Sequence of chain 1.E:
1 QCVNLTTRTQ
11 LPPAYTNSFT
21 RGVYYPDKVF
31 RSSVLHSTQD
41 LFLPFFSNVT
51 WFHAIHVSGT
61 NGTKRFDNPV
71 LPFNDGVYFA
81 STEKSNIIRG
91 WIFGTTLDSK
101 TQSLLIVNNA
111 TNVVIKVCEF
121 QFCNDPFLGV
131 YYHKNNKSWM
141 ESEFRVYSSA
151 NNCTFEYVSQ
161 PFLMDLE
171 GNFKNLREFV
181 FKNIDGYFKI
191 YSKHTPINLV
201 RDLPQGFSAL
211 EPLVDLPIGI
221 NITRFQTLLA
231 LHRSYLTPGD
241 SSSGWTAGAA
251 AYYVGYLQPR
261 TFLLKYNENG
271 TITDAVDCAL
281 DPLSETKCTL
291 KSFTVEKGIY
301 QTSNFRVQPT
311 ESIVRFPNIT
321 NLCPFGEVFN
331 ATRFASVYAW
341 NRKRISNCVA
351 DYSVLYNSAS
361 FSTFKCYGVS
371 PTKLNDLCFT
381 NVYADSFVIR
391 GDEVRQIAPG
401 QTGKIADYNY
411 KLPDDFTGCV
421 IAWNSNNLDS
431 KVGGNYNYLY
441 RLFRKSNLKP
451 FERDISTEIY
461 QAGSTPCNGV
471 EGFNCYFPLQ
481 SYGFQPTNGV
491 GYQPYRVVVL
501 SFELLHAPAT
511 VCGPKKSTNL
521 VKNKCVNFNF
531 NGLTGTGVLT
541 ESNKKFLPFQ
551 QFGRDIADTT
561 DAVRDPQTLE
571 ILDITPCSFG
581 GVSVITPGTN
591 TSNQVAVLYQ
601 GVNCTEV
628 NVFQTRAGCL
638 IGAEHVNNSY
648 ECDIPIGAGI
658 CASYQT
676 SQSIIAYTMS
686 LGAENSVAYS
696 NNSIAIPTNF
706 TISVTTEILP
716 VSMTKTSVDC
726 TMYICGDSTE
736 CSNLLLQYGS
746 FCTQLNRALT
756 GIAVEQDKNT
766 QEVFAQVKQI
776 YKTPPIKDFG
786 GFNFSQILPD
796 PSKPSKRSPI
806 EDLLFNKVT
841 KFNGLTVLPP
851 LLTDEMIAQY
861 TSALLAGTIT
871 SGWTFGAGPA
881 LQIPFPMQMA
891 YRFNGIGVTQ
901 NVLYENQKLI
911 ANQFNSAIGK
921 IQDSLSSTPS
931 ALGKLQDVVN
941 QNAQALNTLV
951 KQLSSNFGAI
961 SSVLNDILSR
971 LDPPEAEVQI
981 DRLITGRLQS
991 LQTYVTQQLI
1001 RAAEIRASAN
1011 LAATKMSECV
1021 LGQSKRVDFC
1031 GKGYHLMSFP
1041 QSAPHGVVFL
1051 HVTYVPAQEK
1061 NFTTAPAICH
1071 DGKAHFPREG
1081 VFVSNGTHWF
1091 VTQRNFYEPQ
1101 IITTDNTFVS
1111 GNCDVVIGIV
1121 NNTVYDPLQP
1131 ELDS

A small-molecule ligand and the protein it binds are described below.
Small molecule (SMILES): CC(=O)N[C@@H]1[C@@H](O)[C@H](O)[C@@H](CO)O[C@H]1O

Binding-site contacts:
Ligand atom C3 contacts residue ASN603 of chain 1.E at 3.8 Å.
Ligand atom O7 contacts residue ASN603 of chain 1.E at 3.8 Å.
Ligand atom C5 contacts residue ASN603 of chain 1.E at 3.7 Å.
Ligand atom C7 contacts residue ASN603 of chain 1.E at 3.8 Å.
Ligand atom C4 contacts residue ASN603 of chain 1.E at 4.2 Å.
Ligand atom O7 contacts residue THR605 of chain 1.E at 3.0 Å (h-bond).
Ligand atom N2 contacts residue ASN603 of chain 1.E at 2.9 Å (h-bond).
Ligand atom C8 contacts residue THR605 of chain 1.E at 3.7 Å.
Ligand atom O5 contacts residue ASN603 of chain 1.E at 2.4 Å (h-bond).
Ligand atom C7 contacts residue THR605 of chain 1.E at 3.6 Å.
Ligand atom C1 contacts residue ASN603 of chain 1.E at 1.4 Å.
Ligand atom C2 contacts residue ASN603 of chain 1.E at 2.5 Å.